Binding-site contacts:
Ligand atom C18 contacts residue MET232 of chain 1.A at 3.7 Å (hydrophobic).
Ligand atom O3 contacts residue ARG89 of chain 1.A at 2.8 Å (salt-bridge).
Ligand atom C4 contacts residue MET82 of chain 1.A at 3.6 Å (hydrophobic).
Ligand atom C11 contacts residue ASN42 of chain 1.A at 4.0 Å.
Ligand atom C5 contacts residue MET82 of chain 1.A at 4.2 Å (hydrophobic).
Ligand atom C3 contacts residue ARG89 of chain 1.A at 4.0 Å.
Ligand atom C4 contacts residue PHE101 of chain 1.A at 4.0 Å (hydrophobic).
Ligand atom C1 contacts residue GLY45 of chain 1.A at 4.1 Å.
Ligand atom C3 contacts residue MET82 of chain 1.A at 4.0 Å (hydrophobic).
Ligand atom C18 contacts residue MET79 of chain 1.A at 4.0 Å (hydrophobic).
Ligand atom C8 contacts residue MET79 of chain 1.A at 4.0 Å (hydrophobic).
Ligand atom C7 contacts residue MET124 of chain 1.A at 3.8 Å (hydrophobic).
Ligand atom C15 contacts residue LEU120 of chain 1.A at 3.7 Å (hydrophobic).
Ligand atom C21 contacts residue LEU38 of chain 1.A at 4.0 Å (hydrophobic).
Ligand atom C1 contacts residue LEU41 of chain 1.A at 3.6 Å (hydrophobic).
Ligand atom C3 contacts residue GLN48 of chain 1.A at 3.4 Å.
Ligand atom C18 contacts residue CYS214 of chain 1.A at 3.8 Å (hydrophobic).
Ligand atom O3 contacts residue MET82 of chain 1.A at 3.8 Å.
Ligand atom O3 contacts residue LEU86 of chain 1.A at 4.1 Å.
Ligand atom O20 contacts residue TYR213 of chain 1.A at 3.6 Å.
Ligand atom O20 contacts residue THR217 of chain 1.A at 3.7 Å.
Ligand atom C11 contacts residue LEU41 of chain 1.A at 3.5 Å (hydrophobic).
Ligand atom C18 contacts residue ASN42 of chain 1.A at 4.0 Å.
Ligand atom C21 contacts residue ASN42 of chain 1.A at 3.2 Å.
Ligand atom O3 contacts residue PHE101 of chain 1.A at 4.0 Å.
Ligand atom O3 contacts residue GLN48 of chain 1.A at 3.2 Å (h-bond).
Ligand atom C16 contacts residue LEU120 of chain 1.A at 3.6 Å (hydrophobic).
Ligand atom C13 contacts residue ASN42 of chain 1.A at 4.1 Å.
Ligand atom C6 contacts residue MET79 of chain 1.A at 4.2 Å (hydrophobic).
Ligand atom C3 contacts residue PHE101 of chain 1.A at 3.9 Å (hydrophobic).
Ligand atom C2 contacts residue GLN48 of chain 1.A at 3.2 Å.
Ligand atom O20 contacts residue CYS214 of chain 1.A at 3.3 Å.
Ligand atom C16 contacts residue TYR213 of chain 1.A at 3.6 Å (hydrophobic).
Ligand atom C2 contacts residue LEU44 of chain 1.A at 4.0 Å (hydrophobic).
Ligand atom C12 contacts residue LEU41 of chain 1.A at 3.8 Å (hydrophobic).
Ligand atom C19 contacts residue TRP78 of chain 1.A at 4.1 Å (hydrophobic).
Ligand atom C12 contacts residue ASN42 of chain 1.A at 3.4 Å.
Ligand atom C21 contacts residue PHE228 of chain 1.A at 4.0 Å (hydrophobic).
Ligand atom C19 contacts residue MET82 of chain 1.A at 3.5 Å (hydrophobic).
Ligand atom C7 contacts residue MET79 of chain 1.A at 4.1 Å (hydrophobic).

This small molecule binds to this protein.
Small molecule (SMILES): CC(=O)[C@H]1CC[C@H]2[C@@H]3CCC4=CC(=O)CC[C@]4(C)[C@H]3CC[C@]12C

Sequence of chain 1.A:
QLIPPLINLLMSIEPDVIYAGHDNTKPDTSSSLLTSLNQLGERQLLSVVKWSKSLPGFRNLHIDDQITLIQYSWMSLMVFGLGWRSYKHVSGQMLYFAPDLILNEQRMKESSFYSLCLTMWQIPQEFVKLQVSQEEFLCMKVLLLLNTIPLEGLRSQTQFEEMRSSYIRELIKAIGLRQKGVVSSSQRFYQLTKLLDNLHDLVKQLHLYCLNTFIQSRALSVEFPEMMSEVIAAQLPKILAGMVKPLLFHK